Sequence of chain 2.A:
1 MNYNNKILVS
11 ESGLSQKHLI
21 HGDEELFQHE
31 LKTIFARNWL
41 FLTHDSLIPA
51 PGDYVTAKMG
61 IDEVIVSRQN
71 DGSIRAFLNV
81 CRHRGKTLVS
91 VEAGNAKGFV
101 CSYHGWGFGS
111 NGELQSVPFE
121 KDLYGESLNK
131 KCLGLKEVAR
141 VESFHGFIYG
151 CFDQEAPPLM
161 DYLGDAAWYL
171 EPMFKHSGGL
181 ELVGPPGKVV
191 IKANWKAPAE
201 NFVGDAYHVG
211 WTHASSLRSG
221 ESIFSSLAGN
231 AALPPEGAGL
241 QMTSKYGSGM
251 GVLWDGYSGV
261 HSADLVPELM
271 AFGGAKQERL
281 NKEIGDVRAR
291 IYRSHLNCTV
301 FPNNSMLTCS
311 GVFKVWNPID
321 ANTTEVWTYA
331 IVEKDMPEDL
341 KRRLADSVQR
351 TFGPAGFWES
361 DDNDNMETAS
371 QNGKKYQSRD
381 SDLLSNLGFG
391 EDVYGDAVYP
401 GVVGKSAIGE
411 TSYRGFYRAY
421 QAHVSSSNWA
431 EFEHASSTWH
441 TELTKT

Binding-site contacts:
Ligand atom C8 contacts residue PHE202 of chain 2.A at 4.1 Å (hydrophobic).
Ligand atom C2 contacts residue PHE224 of chain 2.A at 4.4 Å (hydrophobic).
Ligand atom C8 contacts residue LEU307 of chain 2.A at 4.5 Å (hydrophobic).
Ligand atom C1 contacts residue LEU307 of chain 2.A at 4.3 Å (hydrophobic).
Ligand atom C7 contacts residue HIS208 of chain 2.A at 3.9 Å.
Ligand atom C3 contacts residue VAL209 of chain 2.A at 4.0 Å (hydrophobic).
Ligand atom O10 contacts residue PHE352 of chain 2.A at 3.8 Å.
Ligand atom C4 contacts residue ASP205 of chain 2.A at 4.5 Å.
Ligand atom C2 contacts residue HIS295 of chain 2.A at 3.7 Å.
Ligand atom O10 contacts residue LEU307 of chain 2.A at 4.2 Å.
Ligand atom C6 contacts residue VAL209 of chain 2.A at 4.0 Å (hydrophobic).
Ligand atom C5 contacts residue ASP205 of chain 2.A at 4.0 Å.
Ligand atom C1 contacts residue VAL209 of chain 2.A at 4.2 Å (hydrophobic).
Ligand atom O10 contacts residue ASN201 of chain 2.A at 4.2 Å.
Ligand atom C6 contacts residue LEU307 of chain 2.A at 4.1 Å (hydrophobic).
Ligand atom C8 contacts residue ASN297 of chain 2.A at 4.4 Å.
Ligand atom C4 contacts residue VAL209 of chain 2.A at 3.9 Å (hydrophobic).
Ligand atom O10 contacts residue PHE202 of chain 2.A at 4.3 Å.
Ligand atom C7 contacts residue ASN201 of chain 2.A at 4.3 Å.
Ligand atom C8 contacts residue ASN201 of chain 2.A at 3.5 Å.
Ligand atom C9 contacts residue ASN201 of chain 2.A at 3.8 Å.
Ligand atom O10 contacts residue HIS208 of chain 2.A at 4.3 Å.
Ligand atom C5 contacts residue ASN297 of chain 2.A at 3.9 Å.
Ligand atom C5 contacts residue LEU307 of chain 2.A at 4.5 Å (hydrophobic).
Ligand atom C3 contacts residue HIS295 of chain 2.A at 4.0 Å.
Ligand atom C1 contacts residue HIS295 of chain 2.A at 4.2 Å.
Ligand atom C7 contacts residue LEU307 of chain 2.A at 4.1 Å (hydrophobic).
Ligand atom C8 contacts residue HIS208 of chain 2.A at 3.6 Å.
Ligand atom C9 contacts residue HIS208 of chain 2.A at 4.0 Å.
Ligand atom C2 contacts residue VAL209 of chain 2.A at 4.2 Å (hydrophobic).
Ligand atom C9 contacts residue ASN297 of chain 2.A at 3.5 Å.
Ligand atom C7 contacts residue FE1 of chain 2.G at 4.3 Å.
Ligand atom O10 contacts residue FE1 of chain 2.G at 3.7 Å.
Ligand atom C9 contacts residue ASP205 of chain 2.A at 3.2 Å.
Ligand atom C4 contacts residue ASN297 of chain 2.A at 3.7 Å.
Ligand atom C8 contacts residue ASP205 of chain 2.A at 3.9 Å.
Ligand atom C5 contacts residue VAL209 of chain 2.A at 3.9 Å (hydrophobic).
Ligand atom O10 contacts residue HIS213 of chain 2.A at 4.5 Å.

This protein binds this small molecule.
Small molecule (SMILES): O=C1CCc2ccccc21